The protein below binds the small molecule below.
Small molecule (SMILES): N[C@@H](CCC(=O)O)C(=O)O

Sequence of chain 1.C:
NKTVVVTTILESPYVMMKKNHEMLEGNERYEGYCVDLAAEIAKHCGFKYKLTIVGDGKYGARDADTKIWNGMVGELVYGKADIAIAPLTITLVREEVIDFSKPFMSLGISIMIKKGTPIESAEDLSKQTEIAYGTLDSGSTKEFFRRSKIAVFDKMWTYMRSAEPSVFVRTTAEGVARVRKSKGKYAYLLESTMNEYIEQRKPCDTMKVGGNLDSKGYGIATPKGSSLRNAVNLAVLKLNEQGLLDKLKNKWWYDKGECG

Binding-site contacts:
Ligand atom C contacts residue TYR61 of chain 1.C at 3.7 Å (hydrophobic).
Ligand atom OXT contacts residue TYR61 of chain 1.C at 3.5 Å.
Ligand atom N contacts residue PRO89 of chain 1.C at 2.9 Å (h-bond).
Ligand atom C contacts residue THR91 of chain 1.C at 3.7 Å.
Ligand atom CA contacts residue THR91 of chain 1.C at 3.5 Å.
Ligand atom CG contacts residue GLU193 of chain 1.C at 3.6 Å.
Ligand atom O contacts residue SER142 of chain 1.C at 2.9 Å (h-bond).
Ligand atom N contacts residue SER142 of chain 1.C at 4.1 Å.
Ligand atom O contacts residue GLY141 of chain 1.C at 3.2 Å.
Ligand atom CB contacts residue GLU193 of chain 1.C at 4.0 Å.
Ligand atom OE2 contacts residue THR143 of chain 1.C at 3.1 Å (h-bond).
Ligand atom CA contacts residue SER142 of chain 1.C at 3.4 Å.
Ligand atom OE1 contacts residue GLU193 of chain 1.C at 3.8 Å.
Ligand atom CD contacts residue GLU193 of chain 1.C at 3.9 Å.
Ligand atom OXT contacts residue LEU90 of chain 1.C at 3.6 Å.
Ligand atom CA contacts residue TYR61 of chain 1.C at 4.0 Å (hydrophobic).
Ligand atom CB contacts residue TYR61 of chain 1.C at 3.5 Å (hydrophobic).
Ligand atom CD contacts residue THR143 of chain 1.C at 3.2 Å.
Ligand atom OXT contacts residue ARG96 of chain 1.C at 2.8 Å (salt-bridge).
Ligand atom O contacts residue TYR61 of chain 1.C at 3.4 Å.
Ligand atom N contacts residue GLU193 of chain 1.C at 2.7 Å (salt-bridge).
Ligand atom C contacts residue SER142 of chain 1.C at 3.4 Å.
Ligand atom OXT contacts residue SER142 of chain 1.C at 4.0 Å.
Ligand atom CG contacts residue LEU138 of chain 1.C at 3.6 Å (hydrophobic).
Ligand atom CA contacts residue PRO89 of chain 1.C at 4.1 Å (hydrophobic).
Ligand atom CB contacts residue LEU138 of chain 1.C at 3.9 Å (hydrophobic).
Ligand atom N contacts residue THR91 of chain 1.C at 2.9 Å (h-bond).
Ligand atom CD contacts residue LEU138 of chain 1.C at 4.0 Å (hydrophobic).
Ligand atom OE2 contacts residue LEU138 of chain 1.C at 4.2 Å.
Ligand atom C contacts residue ARG96 of chain 1.C at 3.4 Å.
Ligand atom OXT contacts residue PRO89 of chain 1.C at 3.7 Å.
Ligand atom CG contacts residue TYR61 of chain 1.C at 4.2 Å (hydrophobic).
Ligand atom OE1 contacts residue THR143 of chain 1.C at 2.6 Å (h-bond).
Ligand atom O contacts residue ARG96 of chain 1.C at 2.8 Å (salt-bridge).
Ligand atom CA contacts residue GLU193 of chain 1.C at 3.3 Å.
Ligand atom OE2 contacts residue SER142 of chain 1.C at 3.3 Å (h-bond).
Ligand atom N contacts residue TYR220 of chain 1.C at 3.7 Å.
Ligand atom OE2 contacts residue GLY141 of chain 1.C at 3.7 Å.
Ligand atom OXT contacts residue THR91 of chain 1.C at 2.9 Å (h-bond).
Ligand atom N contacts residue TYR61 of chain 1.C at 4.0 Å.